Binding-site contacts:
Ligand atom O1A contacts residue TYR325 of chain 1.A at 3.5 Å (h-bond).
Ligand atom C4 contacts residue ASP70 of chain 1.A at 3.5 Å.
Ligand atom C1 contacts residue ARG291 of chain 1.A at 3.5 Å.
Ligand atom C4 contacts residue TYR325 of chain 1.A at 3.5 Å (hydrophobic).
Ligand atom C3 contacts residue GLU38 of chain 1.A at 3.7 Å.
Ligand atom C2 contacts residue TYR325 of chain 1.A at 2.9 Å (hydrophobic).
Ligand atom C1 contacts residue ARG212 of chain 1.A at 3.8 Å.
Ligand atom C1 contacts residue TYR325 of chain 1.A at 3.0 Å (hydrophobic).
Ligand atom C91 contacts residue ARG212 of chain 1.A at 3.6 Å.
Ligand atom C5 contacts residue ASP70 of chain 1.A at 4.0 Å.
Ligand atom O1B contacts residue ARG37 of chain 1.A at 2.9 Å (salt-bridge).
Ligand atom C9 contacts residue GLU196 of chain 1.A at 3.6 Å.
Ligand atom C4 contacts residue GLU38 of chain 1.A at 3.6 Å.
Ligand atom C91 contacts residue ASN214 of chain 1.A at 3.6 Å.
Ligand atom C9 contacts residue GLU197 of chain 1.A at 3.9 Å.
Ligand atom C6 contacts residue TYR325 of chain 1.A at 3.8 Å (hydrophobic).
Ligand atom O10 contacts residue ASP70 of chain 1.A at 3.4 Å.
Ligand atom C10 contacts residue ARG71 of chain 1.A at 3.8 Å.
Ligand atom C91 contacts residue GLU196 of chain 1.A at 3.9 Å.
Ligand atom C4 contacts residue GLU197 of chain 1.A at 4.0 Å.
Ligand atom C82 contacts residue ARG144 of chain 1.A at 3.8 Å.
Ligand atom C3 contacts residue ASP70 of chain 1.A at 3.3 Å.
Ligand atom O1B contacts residue ARG291 of chain 1.A at 2.9 Å (salt-bridge).
Ligand atom C81 contacts residue ARG144 of chain 1.A at 3.6 Å.
Ligand atom O10 contacts residue ARG71 of chain 1.A at 2.8 Å (salt-bridge).
Ligand atom C11 contacts residue TRP98 of chain 1.A at 3.8 Å (hydrophobic).
Ligand atom C3 contacts residue ARG37 of chain 1.A at 3.7 Å.
Ligand atom C7 contacts residue TYR325 of chain 1.A at 3.3 Å (hydrophobic).
Ligand atom C11 contacts residue ILE142 of chain 1.A at 4.0 Å (hydrophobic).
Ligand atom O1A contacts residue ARG291 of chain 1.A at 2.8 Å (salt-bridge).
Ligand atom C82 contacts residue ILE142 of chain 1.A at 4.0 Å (hydrophobic).
Ligand atom C81 contacts residue ALA166 of chain 1.A at 3.7 Å (hydrophobic).
Ligand atom C7 contacts residue ARG212 of chain 1.A at 3.9 Å.
Ligand atom O1A contacts residue ARG212 of chain 1.A at 3.0 Å (salt-bridge).
Ligand atom C3 contacts residue TYR325 of chain 1.A at 3.2 Å (hydrophobic).
Ligand atom C1 contacts residue ARG37 of chain 1.A at 4.0 Å.
Ligand atom O1B contacts residue TYR325 of chain 1.A at 3.4 Å (h-bond).
Ligand atom N4 contacts residue GLU38 of chain 1.A at 2.8 Å (salt-bridge).
Ligand atom N4 contacts residue ASP70 of chain 1.A at 2.9 Å (salt-bridge).
Ligand atom C6 contacts residue GLU197 of chain 1.A at 3.7 Å.

Sequence of chain 1.A:
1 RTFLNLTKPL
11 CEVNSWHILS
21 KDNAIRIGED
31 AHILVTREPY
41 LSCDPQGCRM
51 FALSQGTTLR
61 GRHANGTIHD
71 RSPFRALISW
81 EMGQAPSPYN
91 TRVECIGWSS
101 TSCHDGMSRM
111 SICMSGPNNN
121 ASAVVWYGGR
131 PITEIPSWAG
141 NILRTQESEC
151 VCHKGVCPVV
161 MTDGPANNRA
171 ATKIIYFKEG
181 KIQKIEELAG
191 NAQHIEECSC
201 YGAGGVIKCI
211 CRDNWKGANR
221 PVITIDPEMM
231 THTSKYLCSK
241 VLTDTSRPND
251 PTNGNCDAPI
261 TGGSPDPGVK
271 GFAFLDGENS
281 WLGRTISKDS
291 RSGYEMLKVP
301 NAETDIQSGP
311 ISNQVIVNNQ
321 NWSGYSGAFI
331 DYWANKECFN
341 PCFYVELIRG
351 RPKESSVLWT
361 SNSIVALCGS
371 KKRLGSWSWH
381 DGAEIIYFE

This small molecule binds to this protein.
Small molecule (SMILES): CCC(CC)O[C@@H]1C=C(C(=O)O)C[C@H](N)[C@H]1NC(C)=O